The small molecule below binds the protein below.
Small molecule (SMILES): CC(C)[C@@H]1CC[C@@H](C)C[C@@H]1CN

Sequence of chain 1.B:
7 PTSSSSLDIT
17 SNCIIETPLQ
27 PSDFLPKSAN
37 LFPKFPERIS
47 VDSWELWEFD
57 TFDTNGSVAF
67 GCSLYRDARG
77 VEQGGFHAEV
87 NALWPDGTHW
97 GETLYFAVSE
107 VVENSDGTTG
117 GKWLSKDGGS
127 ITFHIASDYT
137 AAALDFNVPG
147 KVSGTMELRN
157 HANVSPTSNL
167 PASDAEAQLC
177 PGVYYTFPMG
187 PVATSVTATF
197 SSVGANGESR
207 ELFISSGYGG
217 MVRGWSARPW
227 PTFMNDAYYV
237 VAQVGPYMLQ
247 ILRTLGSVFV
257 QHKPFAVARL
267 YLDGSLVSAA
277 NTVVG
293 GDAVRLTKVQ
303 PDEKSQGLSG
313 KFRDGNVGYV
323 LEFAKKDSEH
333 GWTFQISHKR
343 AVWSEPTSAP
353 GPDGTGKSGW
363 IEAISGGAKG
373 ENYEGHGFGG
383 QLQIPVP

Binding-site contacts:
Ligand atom C3 contacts residue ASN231 of chain 1.B at 4.0 Å.
Ligand atom C2 contacts residue ARG315 of chain 1.B at 4.1 Å.
Ligand atom C6 contacts residue ILE386 of chain 1.B at 3.9 Å (hydrophobic).
Ligand atom C1 contacts residue GLN385 of chain 1.B at 4.1 Å.
Ligand atom C4 contacts residue ARG315 of chain 1.B at 4.1 Å.
Ligand atom C6 contacts residue THR357 of chain 1.B at 4.2 Å.
Ligand atom C1 contacts residue PRO387 of chain 1.B at 4.5 Å (hydrophobic).
Ligand atom C7 contacts residue ASP232 of chain 1.B at 4.1 Å.
Ligand atom C2 contacts residue ILE386 of chain 1.B at 4.0 Å (hydrophobic).
Ligand atom C11 contacts residue VAL388 of chain 1.B at 4.2 Å (hydrophobic).
Ligand atom C1 contacts residue ILE386 of chain 1.B at 3.5 Å (hydrophobic).
Ligand atom C11 contacts residue ASN231 of chain 1.B at 4.4 Å.
Ligand atom C9 contacts residue ASP355 of chain 1.B at 3.7 Å.
Ligand atom C9 contacts residue ARG315 of chain 1.B at 4.4 Å.
Ligand atom C6 contacts residue VAL388 of chain 1.B at 4.2 Å (hydrophobic).
Ligand atom C2 contacts residue ASN231 of chain 1.B at 3.6 Å.
Ligand atom C1 contacts residue THR357 of chain 1.B at 3.8 Å.
Ligand atom C3 contacts residue ARG315 of chain 1.B at 3.8 Å.
Ligand atom C7 contacts residue ARG315 of chain 1.B at 4.1 Å.
Ligand atom C7 contacts residue ASN231 of chain 1.B at 3.4 Å.
Ligand atom C11 contacts residue PRO389 of chain 1.B at 4.0 Å (hydrophobic).
Ligand atom C10 contacts residue PRO389 of chain 1.B at 4.3 Å (hydrophobic).
Ligand atom C10 contacts residue VAL388 of chain 1.B at 4.5 Å (hydrophobic).
Ligand atom C2 contacts residue VAL388 of chain 1.B at 4.0 Å (hydrophobic).
Ligand atom C7 contacts residue GLN385 of chain 1.B at 3.8 Å.
Ligand atom C6 contacts residue PRO387 of chain 1.B at 4.0 Å (hydrophobic).
Ligand atom C1 contacts residue ARG315 of chain 1.B at 3.9 Å.
Ligand atom C5 contacts residue ARG315 of chain 1.B at 4.0 Å.
Ligand atom C7 contacts residue ILE386 of chain 1.B at 4.5 Å (hydrophobic).